The protein below binds the small molecule below.
Small molecule (SMILES): CC(=O)N[C@@H]1[C@@H](O)[C@H](O)[C@@H](CO)O[C@H]1O

Sequence of chain 1.B:
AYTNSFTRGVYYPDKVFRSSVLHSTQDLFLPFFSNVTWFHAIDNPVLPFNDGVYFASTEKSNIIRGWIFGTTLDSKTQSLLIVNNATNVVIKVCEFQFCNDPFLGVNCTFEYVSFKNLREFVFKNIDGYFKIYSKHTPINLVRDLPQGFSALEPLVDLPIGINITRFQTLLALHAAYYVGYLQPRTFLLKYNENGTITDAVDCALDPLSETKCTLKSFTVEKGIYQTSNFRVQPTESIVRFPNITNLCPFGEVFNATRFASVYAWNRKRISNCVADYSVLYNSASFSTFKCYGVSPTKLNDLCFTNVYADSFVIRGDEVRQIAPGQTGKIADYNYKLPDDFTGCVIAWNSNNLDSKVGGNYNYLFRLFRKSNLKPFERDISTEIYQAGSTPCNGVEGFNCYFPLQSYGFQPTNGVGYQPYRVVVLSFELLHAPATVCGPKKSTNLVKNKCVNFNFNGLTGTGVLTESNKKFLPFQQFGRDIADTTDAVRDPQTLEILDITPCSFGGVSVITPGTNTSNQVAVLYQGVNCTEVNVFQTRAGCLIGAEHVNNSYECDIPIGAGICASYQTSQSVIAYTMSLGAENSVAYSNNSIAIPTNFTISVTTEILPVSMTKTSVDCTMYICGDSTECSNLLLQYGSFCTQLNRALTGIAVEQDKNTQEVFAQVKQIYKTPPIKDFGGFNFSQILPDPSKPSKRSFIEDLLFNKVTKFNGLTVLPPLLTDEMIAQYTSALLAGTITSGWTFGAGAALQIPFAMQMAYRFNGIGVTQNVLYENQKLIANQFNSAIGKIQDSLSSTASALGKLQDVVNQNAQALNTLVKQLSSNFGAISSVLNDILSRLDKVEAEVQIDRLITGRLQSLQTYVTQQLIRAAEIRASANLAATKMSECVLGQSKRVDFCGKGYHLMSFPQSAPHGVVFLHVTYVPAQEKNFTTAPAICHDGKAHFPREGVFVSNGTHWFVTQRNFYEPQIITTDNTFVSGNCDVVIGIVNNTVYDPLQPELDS

Binding-site contacts:
Ligand atom N2 contacts residue ASN329 of chain 1.B at 3.0 Å (h-bond).
Ligand atom C4 contacts residue ASN329 of chain 1.B at 4.2 Å.
Ligand atom C1 contacts residue ASN329 of chain 1.B at 1.4 Å.
Ligand atom C8 contacts residue ASN329 of chain 1.B at 3.3 Å.
Ligand atom O7 contacts residue ASN329 of chain 1.B at 3.5 Å (h-bond).
Ligand atom C5 contacts residue ASN329 of chain 1.B at 3.7 Å.
Ligand atom C8 contacts residue ILE330 of chain 1.B at 4.1 Å (hydrophobic).
Ligand atom C3 contacts residue ASN329 of chain 1.B at 3.8 Å.
Ligand atom C2 contacts residue ASN329 of chain 1.B at 2.5 Å.
Ligand atom C7 contacts residue ASN329 of chain 1.B at 3.3 Å.
Ligand atom O5 contacts residue ASN329 of chain 1.B at 2.3 Å (h-bond).